Binding-site contacts:
Ligand atom O6' contacts residue VAL455 of chain 2.A at 3.8 Å.
Ligand atom C7 contacts residue ASN284 of chain 2.A at 3.5 Å.
Ligand atom N5 contacts residue LEU136 of chain 2.A at 3.6 Å.
Ligand atom C3' contacts residue GLU672 of chain 2.A at 3.4 Å.
Ligand atom N2' contacts residue ASN284 of chain 2.A at 3.2 Å (h-bond).
Ligand atom C3 contacts residue ASN284 of chain 2.A at 3.6 Å.
Ligand atom C10 contacts residue ASN284 of chain 2.A at 3.8 Å.
Ligand atom O4' contacts residue SER674 of chain 2.A at 3.6 Å.
Ligand atom C4 contacts residue ASN284 of chain 2.A at 3.9 Å.
Ligand atom N2 contacts residue ASN284 of chain 2.A at 3.9 Å.
Ligand atom N2 contacts residue HIS377 of chain 2.A at 2.8 Å (h-bond).
Ligand atom O4' contacts residue GLY675 of chain 2.A at 2.9 Å (h-bond).
Ligand atom C8 contacts residue ASN284 of chain 2.A at 3.9 Å.
Ligand atom O3' contacts residue GLY675 of chain 2.A at 3.2 Å (h-bond).
Ligand atom C9 contacts residue ASN282 of chain 2.A at 3.5 Å.
Ligand atom O5' contacts residue HIS377 of chain 2.A at 3.8 Å.
Ligand atom O3' contacts residue SER674 of chain 2.A at 3.1 Å (h-bond).
Ligand atom C1 contacts residue HIS377 of chain 2.A at 3.8 Å.
Ligand atom C7 contacts residue HIS341 of chain 2.A at 3.8 Å.
Ligand atom O4' contacts residue ASN484 of chain 2.A at 3.7 Å.
Ligand atom C6' contacts residue HIS377 of chain 2.A at 3.5 Å.
Ligand atom O5' contacts residue LEU136 of chain 2.A at 3.8 Å.
Ligand atom C8 contacts residue HIS341 of chain 2.A at 3.5 Å.
Ligand atom C3 contacts residue HIS377 of chain 2.A at 3.7 Å.
Ligand atom C5' contacts residue LEU136 of chain 2.A at 3.8 Å (hydrophobic).
Ligand atom C8 contacts residue PHE285 of chain 2.A at 3.8 Å (hydrophobic).
Ligand atom C2' contacts residue HIS377 of chain 2.A at 3.6 Å.
Ligand atom O6' contacts residue ASN484 of chain 2.A at 2.8 Å (h-bond).
Ligand atom C6 contacts residue ASN284 of chain 2.A at 3.4 Å.
Ligand atom C6' contacts residue ASN484 of chain 2.A at 3.4 Å.
Ligand atom C9 contacts residue HIS341 of chain 2.A at 3.7 Å.
Ligand atom C10 contacts residue GLU88 of chain 2.A at 3.5 Å.
Ligand atom C11 contacts residue ASN284 of chain 2.A at 3.5 Å.
Ligand atom C10 contacts residue ASN282 of chain 2.A at 3.3 Å.
Ligand atom O3' contacts residue ALA673 of chain 2.A at 3.3 Å (h-bond).
Ligand atom N2' contacts residue TYR573 of chain 2.A at 3.2 Å (h-bond).
Ligand atom O3' contacts residue GLU672 of chain 2.A at 2.7 Å (salt-bridge).
Ligand atom C4' contacts residue GLY675 of chain 2.A at 3.8 Å.
Ligand atom N2' contacts residue GLU672 of chain 2.A at 3.2 Å (salt-bridge).
Ligand atom O6' contacts residue HIS377 of chain 2.A at 2.7 Å (h-bond).

Sequence of chain 2.A:
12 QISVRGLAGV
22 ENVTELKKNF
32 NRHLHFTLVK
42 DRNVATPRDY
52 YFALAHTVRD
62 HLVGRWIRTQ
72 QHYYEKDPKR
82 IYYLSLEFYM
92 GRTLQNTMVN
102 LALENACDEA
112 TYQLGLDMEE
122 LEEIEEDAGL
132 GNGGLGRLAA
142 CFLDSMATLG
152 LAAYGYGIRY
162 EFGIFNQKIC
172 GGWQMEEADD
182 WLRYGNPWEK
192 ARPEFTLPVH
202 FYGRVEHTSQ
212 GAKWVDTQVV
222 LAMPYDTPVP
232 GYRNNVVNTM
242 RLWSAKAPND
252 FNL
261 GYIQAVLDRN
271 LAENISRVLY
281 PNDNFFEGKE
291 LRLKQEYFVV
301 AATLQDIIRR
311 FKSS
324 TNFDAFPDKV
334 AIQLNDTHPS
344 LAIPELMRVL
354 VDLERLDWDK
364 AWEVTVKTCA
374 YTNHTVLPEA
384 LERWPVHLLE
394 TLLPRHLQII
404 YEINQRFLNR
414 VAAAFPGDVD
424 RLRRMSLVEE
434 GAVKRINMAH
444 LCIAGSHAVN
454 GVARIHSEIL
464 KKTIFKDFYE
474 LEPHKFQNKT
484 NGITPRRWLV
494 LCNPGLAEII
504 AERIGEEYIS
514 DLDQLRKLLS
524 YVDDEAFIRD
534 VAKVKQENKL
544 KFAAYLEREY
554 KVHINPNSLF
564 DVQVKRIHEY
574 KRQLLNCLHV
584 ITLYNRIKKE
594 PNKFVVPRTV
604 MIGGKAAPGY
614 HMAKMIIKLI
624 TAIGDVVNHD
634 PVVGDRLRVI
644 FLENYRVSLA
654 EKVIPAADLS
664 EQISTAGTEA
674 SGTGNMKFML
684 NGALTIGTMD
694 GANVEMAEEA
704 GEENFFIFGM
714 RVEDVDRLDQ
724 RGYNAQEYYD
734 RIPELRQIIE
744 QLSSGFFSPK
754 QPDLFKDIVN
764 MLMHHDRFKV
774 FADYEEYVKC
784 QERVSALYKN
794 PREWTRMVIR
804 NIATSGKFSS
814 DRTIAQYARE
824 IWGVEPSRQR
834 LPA

This protein binds this small molecule.
Small molecule (SMILES): N[C@@H]1[C@@H](O)[C@H](O)[C@@H](CO)O[C@H]1c1nc(-c2ccccc2)c[nH]1